Binding-site contacts:
Ligand atom C1 contacts residue ARG33 of chain 5.D at 4.3 Å.
Ligand atom C6 contacts residue ARG33 of chain 5.D at 3.3 Å.
Ligand atom C1 contacts residue ASN32 of chain 5.D at 4.5 Å.
Ligand atom C4 contacts residue ASN70 of chain 5.D at 4.2 Å.
Ligand atom O3 contacts residue PRO31 of chain 5.D at 3.4 Å (h-bond).
Ligand atom O7 contacts residue PRO31 of chain 5.D at 3.2 Å (h-bond).
Ligand atom O5 contacts residue ASN70 of chain 5.D at 2.4 Å (h-bond).
Ligand atom C7 contacts residue PRO31 of chain 5.D at 3.1 Å (hydrophobic).
Ligand atom C1 contacts residue PRO31 of chain 5.D at 4.2 Å (hydrophobic).
Ligand atom C8 contacts residue PRO31 of chain 5.D at 4.4 Å (hydrophobic).
Ligand atom O7 contacts residue SER71 of chain 5.D at 3.8 Å.
Ligand atom C2 contacts residue PRO31 of chain 5.D at 3.4 Å (hydrophobic).
Ligand atom N2 contacts residue PRO31 of chain 5.D at 2.5 Å (h-bond).
Ligand atom O7 contacts residue ASN70 of chain 5.D at 3.3 Å (h-bond).
Ligand atom O6 contacts residue ARG33 of chain 5.D at 3.2 Å (salt-bridge).
Ligand atom O7 contacts residue SER29 of chain 5.D at 4.4 Å.
Ligand atom N2 contacts residue ASN70 of chain 5.D at 2.9 Å (h-bond).
Ligand atom N2 contacts residue ASN32 of chain 5.D at 4.0 Å.
Ligand atom C3 contacts residue PRO31 of chain 5.D at 3.3 Å (hydrophobic).
Ligand atom C3 contacts residue ASN70 of chain 5.D at 3.8 Å.
Ligand atom C7 contacts residue ASN70 of chain 5.D at 3.1 Å.
Ligand atom C5 contacts residue ASN70 of chain 5.D at 3.7 Å.
Ligand atom C2 contacts residue ASN70 of chain 5.D at 2.5 Å.
Ligand atom C8 contacts residue ASN70 of chain 5.D at 3.9 Å.
Ligand atom C5 contacts residue ARG33 of chain 5.D at 4.4 Å.
Ligand atom C1 contacts residue ASN70 of chain 5.D at 1.4 Å.

A small-molecule ligand and the protein it binds are described below.
Small molecule (SMILES): CC(=O)N[C@@H]1[C@@H](O)[C@H](O)[C@@H](CO)O[C@H]1O

Sequence of chain 5.D:
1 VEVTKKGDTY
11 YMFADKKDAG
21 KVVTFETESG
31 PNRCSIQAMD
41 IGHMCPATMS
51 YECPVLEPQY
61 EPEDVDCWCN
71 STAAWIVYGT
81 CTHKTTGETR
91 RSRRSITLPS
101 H